Binding-site contacts:
Ligand atom O1 contacts residue TYR125 of chain 1.B at 2.9 Å (h-bond).
Ligand atom O3 contacts residue HIS121 of chain 1.B at 3.5 Å (h-bond).
Ligand atom C9 contacts residue CYS83 of chain 1.B at 1.8 Å (hydrophobic).
Ligand atom C10 contacts residue GLN84 of chain 1.B at 3.8 Å.
Ligand atom C10 contacts residue CYS83 of chain 1.B at 2.8 Å (hydrophobic).
Ligand atom C10 contacts residue PHE161 of chain 1.B at 3.4 Å (hydrophobic).
Ligand atom C8 contacts residue CYS83 of chain 1.B at 2.7 Å (hydrophobic).
Ligand atom C10 contacts residue PHE80 of chain 1.B at 3.6 Å (hydrophobic).
Ligand atom C8 contacts residue TYR125 of chain 1.B at 3.8 Å (hydrophobic).
Ligand atom C7 contacts residue SER87 of chain 1.B at 3.8 Å.
Ligand atom C8 contacts residue SER87 of chain 1.B at 3.4 Å.
Ligand atom N2 contacts residue HIS247 of chain 1.B at 3.7 Å.
Ligand atom C5 contacts residue ARG86 of chain 1.B at 3.5 Å.
Ligand atom C9 contacts residue PHE161 of chain 1.B at 3.6 Å (hydrophobic).
Ligand atom C13 contacts residue TYR125 of chain 1.B at 3.7 Å (hydrophobic).
Ligand atom C2 contacts residue SER87 of chain 1.B at 3.7 Å.
Ligand atom N1 contacts residue CYS83 of chain 1.B at 3.0 Å (h-bond).
Ligand atom C1 contacts residue SER87 of chain 1.B at 3.3 Å.
Ligand atom C4 contacts residue LEU128 of chain 1.B at 3.8 Å (hydrophobic).
Ligand atom C7 contacts residue ILE124 of chain 1.B at 3.6 Å (hydrophobic).
Ligand atom C12 contacts residue SER87 of chain 1.B at 3.9 Å.
Ligand atom O2 contacts residue LEU251 of chain 1.B at 3.4 Å.
Ligand atom O3 contacts residue LEU251 of chain 1.B at 3.3 Å.
Ligand atom C11 contacts residue PHE161 of chain 1.B at 3.7 Å (hydrophobic).
Ligand atom C3 contacts residue ARG86 of chain 1.B at 3.6 Å.
Ligand atom C4 contacts residue ARG86 of chain 1.B at 3.5 Å.
Ligand atom O3 contacts residue HIS247 of chain 1.B at 2.8 Å (h-bond).
Ligand atom C13 contacts residue SER87 of chain 1.B at 2.9 Å.
Ligand atom C6 contacts residue ARG86 of chain 1.B at 3.7 Å.
Ligand atom N2 contacts residue LEU251 of chain 1.B at 3.6 Å.
Ligand atom C5 contacts residue LEU128 of chain 1.B at 3.7 Å (hydrophobic).
Ligand atom C1 contacts residue CYS83 of chain 1.B at 3.0 Å (hydrophobic).
Ligand atom N1 contacts residue SER87 of chain 1.B at 2.8 Å (h-bond).
Ligand atom C2 contacts residue CYS83 of chain 1.B at 3.9 Å (hydrophobic).
Ligand atom C11 contacts residue PHE80 of chain 1.B at 3.5 Å (hydrophobic).
Ligand atom C9 contacts residue GLN84 of chain 1.B at 3.9 Å.
Ligand atom C1 contacts residue TYR125 of chain 1.B at 3.6 Å (hydrophobic).
Ligand atom O1 contacts residue CYS83 of chain 1.B at 3.5 Å (h-bond).
Ligand atom C2 contacts residue ARG86 of chain 1.B at 3.9 Å.
Ligand atom C6 contacts residue ILE124 of chain 1.B at 3.7 Å (hydrophobic).

Sequence of chain 1.B:
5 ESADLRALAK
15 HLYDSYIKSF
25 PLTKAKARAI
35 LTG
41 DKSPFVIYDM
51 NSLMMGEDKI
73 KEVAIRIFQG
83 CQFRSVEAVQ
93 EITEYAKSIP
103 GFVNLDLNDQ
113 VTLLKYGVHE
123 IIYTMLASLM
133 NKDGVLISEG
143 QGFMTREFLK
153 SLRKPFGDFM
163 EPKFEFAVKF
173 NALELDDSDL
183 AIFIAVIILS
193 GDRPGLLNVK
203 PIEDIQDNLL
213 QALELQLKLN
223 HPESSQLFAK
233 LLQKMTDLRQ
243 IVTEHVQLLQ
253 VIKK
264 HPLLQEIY

The small molecule below binds the protein below.
Small molecule (SMILES): O=C(Nc1ccccc1)c1cc([N+](=O)[O-])ccc1Cl